Binding-site contacts:
Ligand atom C13 contacts residue THR112 of chain 1.A at 3.6 Å.
Ligand atom F32 contacts residue LYS59 of chain 1.A at 3.7 Å.
Ligand atom C27 contacts residue GLY116 of chain 1.A at 3.5 Å.
Ligand atom F32 contacts residue ALA57 of chain 1.A at 3.5 Å.
Ligand atom C18 contacts residue GLY116 of chain 1.A at 3.8 Å.
Ligand atom C1 contacts residue ALA57 of chain 1.A at 3.6 Å (hydrophobic).
Ligand atom O17 contacts residue MET115 of chain 1.A at 2.8 Å (h-bond).
Ligand atom C35 contacts residue SER160 of chain 1.A at 3.4 Å.
Ligand atom C11 contacts residue THR112 of chain 1.A at 3.6 Å.
Ligand atom O34 contacts residue ALA163 of chain 1.A at 3.4 Å.
Ligand atom C22 contacts residue ALA117 of chain 1.A at 3.7 Å (hydrophobic).
Ligand atom O17 contacts residue GLY116 of chain 1.A at 3.1 Å (h-bond).
Ligand atom C35 contacts residue ALA117 of chain 1.A at 3.8 Å (hydrophobic).
Ligand atom C24 contacts residue GLY116 of chain 1.A at 3.4 Å.
Ligand atom F33 contacts residue LEU110 of chain 1.A at 3.3 Å.
Ligand atom O34 contacts residue ALA117 of chain 1.A at 3.6 Å.
Ligand atom C12 contacts residue LEU110 of chain 1.A at 3.3 Å (hydrophobic).
Ligand atom O28 contacts residue GLY116 of chain 1.A at 3.6 Å.
Ligand atom C21 contacts residue ALA117 of chain 1.A at 3.5 Å (hydrophobic).
Ligand atom C35 contacts residue ASP118 of chain 1.A at 3.6 Å.
Ligand atom C35 contacts residue LEU162 of chain 1.A at 3.8 Å (hydrophobic).
Ligand atom C23 contacts residue GLY116 of chain 1.A at 3.5 Å.
Ligand atom N8 contacts residue LEU173 of chain 1.A at 3.4 Å.
Ligand atom C9 contacts residue LEU173 of chain 1.A at 3.5 Å (hydrophobic).
Ligand atom N26 contacts residue ASN121 of chain 1.A at 3.6 Å (h-bond).
Ligand atom N20 contacts residue ASP118 of chain 1.A at 3.7 Å.
Ligand atom C19 contacts residue GLY116 of chain 1.A at 3.5 Å.
Ligand atom N20 contacts residue ALA117 of chain 1.A at 3.4 Å.
Ligand atom O28 contacts residue VAL36 of chain 1.A at 3.5 Å.
Ligand atom C12 contacts residue THR112 of chain 1.A at 3.4 Å.
Ligand atom C1 contacts residue THR112 of chain 1.A at 3.7 Å.
Ligand atom C16 contacts residue GLY116 of chain 1.A at 3.8 Å.
Ligand atom F33 contacts residue LEU81 of chain 1.A at 3.8 Å.
Ligand atom C7 contacts residue LEU173 of chain 1.A at 3.6 Å (hydrophobic).
Ligand atom C35 contacts residue ALA163 of chain 1.A at 3.7 Å (hydrophobic).
Ligand atom C15 contacts residue LEU173 of chain 1.A at 3.6 Å (hydrophobic).
Ligand atom N5 contacts residue LEU173 of chain 1.A at 3.7 Å.
Ligand atom F32 contacts residue VAL44 of chain 1.A at 3.5 Å.
Ligand atom C23 contacts residue ALA117 of chain 1.A at 3.8 Å (hydrophobic).
Ligand atom C11 contacts residue LYS59 of chain 1.A at 3.6 Å.

The protein below binds the small molecule below.
Small molecule (SMILES): COc1nc2[nH]cc(C(=O)C(=O)N3CC[C@@H](O)C3)c2cc1C(=O)N1CCn2c(cnc2-c2ccc(F)cc2F)C1

Sequence of chain 1.A:
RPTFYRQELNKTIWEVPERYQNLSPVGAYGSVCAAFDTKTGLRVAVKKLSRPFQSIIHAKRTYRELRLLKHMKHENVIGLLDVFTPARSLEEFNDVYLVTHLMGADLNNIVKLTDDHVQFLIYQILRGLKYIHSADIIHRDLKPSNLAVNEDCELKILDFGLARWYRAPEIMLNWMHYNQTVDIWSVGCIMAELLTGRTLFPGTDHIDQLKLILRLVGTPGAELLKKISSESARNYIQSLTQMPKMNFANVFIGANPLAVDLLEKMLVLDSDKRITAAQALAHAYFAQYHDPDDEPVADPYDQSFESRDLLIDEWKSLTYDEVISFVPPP